Sequence of chain 1.B:
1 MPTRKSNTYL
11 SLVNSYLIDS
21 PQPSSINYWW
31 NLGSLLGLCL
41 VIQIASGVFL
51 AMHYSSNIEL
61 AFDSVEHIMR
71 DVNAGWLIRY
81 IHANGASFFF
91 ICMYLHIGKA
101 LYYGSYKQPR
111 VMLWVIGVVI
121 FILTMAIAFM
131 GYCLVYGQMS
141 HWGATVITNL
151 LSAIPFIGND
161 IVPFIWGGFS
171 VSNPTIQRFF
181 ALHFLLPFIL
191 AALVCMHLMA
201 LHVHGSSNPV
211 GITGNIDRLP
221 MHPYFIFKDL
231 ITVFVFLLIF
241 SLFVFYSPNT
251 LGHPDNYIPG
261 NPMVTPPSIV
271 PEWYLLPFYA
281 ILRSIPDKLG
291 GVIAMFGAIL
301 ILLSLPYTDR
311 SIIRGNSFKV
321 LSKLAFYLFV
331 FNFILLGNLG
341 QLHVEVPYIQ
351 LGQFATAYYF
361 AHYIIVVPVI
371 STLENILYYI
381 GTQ

This protein binds this small molecule.
Small molecule (SMILES): COC1=C(OC)C(=O)C(C/C=C(\C)CC/C=C(\C)CC/C=C(\C)CC/C=C(\C)CC/C=C(\C)CC/C=C(\C)CC/C=C(\C)CC/C=C(\C)CC/C=C(\C)CCC=C(C)C)=C(C)C1=O

Binding-site contacts:
Ligand atom O3 contacts residue TYR279 of chain 1.B at 3.6 Å.
Ligand atom O2 contacts residue LEU282 of chain 1.B at 3.9 Å.
Ligand atom O5 contacts residue PHE129 of chain 1.B at 3.5 Å.
Ligand atom O4 contacts residue PRO271 of chain 1.B at 3.1 Å.
Ligand atom C9 contacts residue MET295 of chain 1.B at 3.6 Å (hydrophobic).
Ligand atom C5 contacts residue LEU275 of chain 1.B at 3.8 Å (hydrophobic).
Ligand atom C20 contacts residue LEU123 of chain 1.B at 3.5 Å (hydrophobic).
Ligand atom C8 contacts residue MET295 of chain 1.B at 3.8 Å (hydrophobic).
Ligand atom C1M contacts residue MET295 of chain 1.B at 3.1 Å (hydrophobic).
Ligand atom C6 contacts residue ILE147 of chain 1.B at 3.7 Å (hydrophobic).
Ligand atom C4M contacts residue GLY143 of chain 1.B at 3.5 Å.
Ligand atom C5 contacts residue ILE147 of chain 1.B at 3.7 Å (hydrophobic).
Ligand atom C14 contacts residue ALA126 of chain 1.B at 3.8 Å (hydrophobic).
Ligand atom C2 contacts residue ILE147 of chain 1.B at 3.2 Å (hydrophobic).
Ligand atom O2 contacts residue TYR279 of chain 1.B at 3.0 Å.
Ligand atom C7 contacts residue MET295 of chain 1.B at 3.5 Å (hydrophobic).
Ligand atom C3M contacts residue VAL146 of chain 1.B at 3.3 Å (hydrophobic).
Ligand atom O5 contacts residue LEU275 of chain 1.B at 2.9 Å.
Ligand atom C10 contacts residue MET125 of chain 1.B at 3.3 Å (hydrophobic).
Ligand atom C10 contacts residue MET295 of chain 1.B at 3.1 Å (hydrophobic).
Ligand atom C12 contacts residue ALA126 of chain 1.B at 3.7 Å (hydrophobic).
Ligand atom O2 contacts residue ILE147 of chain 1.B at 3.4 Å.
Ligand atom C17 contacts residue ALA126 of chain 1.B at 3.7 Å (hydrophobic).
Ligand atom O5 contacts residue PRO271 of chain 1.B at 3.9 Å.
Ligand atom C15 contacts residue ILE122 of chain 1.B at 3.4 Å (hydrophobic).
Ligand atom C1 contacts residue ILE147 of chain 1.B at 3.4 Å (hydrophobic).
Ligand atom C1M contacts residue TYR279 of chain 1.B at 3.8 Å (hydrophobic).
Ligand atom C4M contacts residue PHE129 of chain 1.B at 3.5 Å (hydrophobic).
Ligand atom C7 contacts residue LEU275 of chain 1.B at 3.8 Å (hydrophobic).
Ligand atom C5 contacts residue PRO271 of chain 1.B at 3.7 Å (hydrophobic).
Ligand atom C3 contacts residue ILE147 of chain 1.B at 3.2 Å (hydrophobic).
Ligand atom C4 contacts residue ILE147 of chain 1.B at 3.5 Å (hydrophobic).
Ligand atom C8 contacts residue ILE147 of chain 1.B at 4.0 Å (hydrophobic).
Ligand atom C3 contacts residue TYR279 of chain 1.B at 3.9 Å (hydrophobic).
Ligand atom C4 contacts residue PRO271 of chain 1.B at 3.6 Å (hydrophobic).
Ligand atom C1M contacts residue LEU282 of chain 1.B at 3.9 Å (hydrophobic).
Ligand atom C13 contacts residue ALA126 of chain 1.B at 3.6 Å (hydrophobic).
Ligand atom C2 contacts residue TYR279 of chain 1.B at 3.4 Å (hydrophobic).
Ligand atom C15 contacts residue PHE296 of chain 1.B at 3.5 Å (hydrophobic).
Ligand atom C3M contacts residue GLY143 of chain 1.B at 3.6 Å.